Sequence of chain 1.D:
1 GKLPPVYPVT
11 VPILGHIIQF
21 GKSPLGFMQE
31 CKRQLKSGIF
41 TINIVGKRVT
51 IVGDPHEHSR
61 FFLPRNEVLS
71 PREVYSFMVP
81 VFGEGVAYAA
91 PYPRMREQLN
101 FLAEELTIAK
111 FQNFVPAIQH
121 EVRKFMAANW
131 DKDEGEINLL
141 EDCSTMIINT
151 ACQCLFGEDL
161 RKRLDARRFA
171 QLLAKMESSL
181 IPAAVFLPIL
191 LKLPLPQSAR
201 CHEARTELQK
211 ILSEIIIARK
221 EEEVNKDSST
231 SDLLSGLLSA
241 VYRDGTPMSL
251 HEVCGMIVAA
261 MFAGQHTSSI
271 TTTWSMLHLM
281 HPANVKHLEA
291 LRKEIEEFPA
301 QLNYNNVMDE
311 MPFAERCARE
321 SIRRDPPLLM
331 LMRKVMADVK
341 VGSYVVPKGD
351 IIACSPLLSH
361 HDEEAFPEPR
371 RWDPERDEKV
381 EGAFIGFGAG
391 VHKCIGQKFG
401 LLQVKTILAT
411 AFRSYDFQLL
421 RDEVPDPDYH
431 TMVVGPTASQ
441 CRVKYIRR

The small molecule below binds the protein below.
Small molecule (SMILES): CC(C)CCC[C@@H](C)[C@H]1CC[C@@]2(C=C3CC3)C3=CC[C@@H]4C(C)(C)[C@@H](O)CC[C@]4(C)[C@@H]3CC[C@]12C

Binding-site contacts:
Ligand atom CBH contacts residue LEU328 of chain 1.D at 4.0 Å (hydrophobic).
Ligand atom CAG contacts residue TYR75 of chain 1.D at 3.8 Å (hydrophobic).
Ligand atom CBA contacts residue ALA259 of chain 1.D at 3.4 Å (hydrophobic).
Ligand atom CAD contacts residue ALA263 of chain 1.D at 4.0 Å (hydrophobic).
Ligand atom CBD contacts residue LEU99 of chain 1.D at 3.7 Å (hydrophobic).
Ligand atom CBC contacts residue ALA259 of chain 1.D at 4.0 Å (hydrophobic).
Ligand atom CAN contacts residue LEU328 of chain 1.D at 3.9 Å (hydrophobic).
Ligand atom CBB contacts residue ALA259 of chain 1.D at 2.7 Å (hydrophobic).
Ligand atom CAT contacts residue TYR75 of chain 1.D at 2.9 Å (hydrophobic).
Ligand atom CAL contacts residue TYR75 of chain 1.D at 3.4 Å (hydrophobic).
Ligand atom CAK contacts residue LEU328 of chain 1.D at 4.0 Å (hydrophobic).
Ligand atom CAL contacts residue LEU328 of chain 1.D at 4.0 Å (hydrophobic).
Ligand atom CAY contacts residue HEM1 of chain 1.K at 3.8 Å.
Ligand atom CAZ contacts residue HEM1 of chain 1.K at 3.3 Å.
Ligand atom CAK contacts residue TYR75 of chain 1.D at 3.8 Å (hydrophobic).
Ligand atom CAS contacts residue PHE82 of chain 1.D at 3.0 Å (hydrophobic).
Ligand atom CAX contacts residue PHE77 of chain 1.D at 3.8 Å (hydrophobic).
Ligand atom OBH contacts residue MET330 of chain 1.D at 3.1 Å (h-bond).
Ligand atom CAP contacts residue ALA263 of chain 1.D at 3.1 Å (hydrophobic).
Ligand atom CBG contacts residue ALA263 of chain 1.D at 3.8 Å (hydrophobic).
Ligand atom CBE contacts residue MET256 of chain 1.D at 2.5 Å (hydrophobic).
Ligand atom CBF contacts residue ALA263 of chain 1.D at 3.4 Å (hydrophobic).
Ligand atom CAI contacts residue LEU328 of chain 1.D at 4.0 Å (hydrophobic).
Ligand atom CBG contacts residue HEM1 of chain 1.K at 3.4 Å.
Ligand atom OBH contacts residue LEU328 of chain 1.D at 3.9 Å.
Ligand atom CAA contacts residue TYR75 of chain 1.D at 3.5 Å (hydrophobic).
Ligand atom CAO contacts residue ALA259 of chain 1.D at 3.8 Å (hydrophobic).
Ligand atom CAR contacts residue ALA263 of chain 1.D at 3.6 Å (hydrophobic).
Ligand atom CAM contacts residue LEU328 of chain 1.D at 3.2 Å (hydrophobic).
Ligand atom CBA contacts residue LEU99 of chain 1.D at 3.7 Å (hydrophobic).
Ligand atom CBG contacts residue LEU328 of chain 1.D at 3.4 Å (hydrophobic).
Ligand atom CAW contacts residue LEU328 of chain 1.D at 3.5 Å (hydrophobic).
Ligand atom CAP contacts residue ALA259 of chain 1.D at 3.0 Å (hydrophobic).
Ligand atom CBH contacts residue ALA263 of chain 1.D at 3.3 Å (hydrophobic).
Ligand atom CAO contacts residue ALA263 of chain 1.D at 3.1 Å (hydrophobic).
Ligand atom CBD contacts residue GLN98 of chain 1.D at 4.0 Å.
Ligand atom CBC contacts residue MET256 of chain 1.D at 3.9 Å (hydrophobic).
Ligand atom CBA contacts residue HEM1 of chain 1.K at 4.0 Å.
Ligand atom CAR contacts residue HEM1 of chain 1.K at 4.0 Å.
Ligand atom CAZ contacts residue ALA259 of chain 1.D at 3.3 Å (hydrophobic).